Sequence of chain 1.A:
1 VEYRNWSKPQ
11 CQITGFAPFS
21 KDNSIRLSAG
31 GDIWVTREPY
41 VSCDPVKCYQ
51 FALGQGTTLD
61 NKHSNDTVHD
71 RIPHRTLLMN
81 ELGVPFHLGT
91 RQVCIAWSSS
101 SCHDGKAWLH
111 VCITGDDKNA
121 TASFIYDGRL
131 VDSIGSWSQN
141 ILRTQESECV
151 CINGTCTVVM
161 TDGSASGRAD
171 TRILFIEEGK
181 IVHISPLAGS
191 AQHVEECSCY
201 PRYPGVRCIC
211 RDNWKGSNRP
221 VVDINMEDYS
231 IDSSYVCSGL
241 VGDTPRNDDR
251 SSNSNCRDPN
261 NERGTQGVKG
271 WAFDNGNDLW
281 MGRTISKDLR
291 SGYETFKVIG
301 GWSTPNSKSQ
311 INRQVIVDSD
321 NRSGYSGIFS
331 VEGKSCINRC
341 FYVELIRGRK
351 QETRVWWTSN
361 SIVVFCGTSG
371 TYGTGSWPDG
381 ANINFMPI

The small molecule below binds the protein below.
Small molecule (SMILES): CC(=O)Nc1c(O)cc(C(=O)O)cc1[N+](=O)[O-]

Binding-site contacts:
Ligand atom O2' contacts residue ARG290 of chain 1.A at 3.7 Å.
Ligand atom C4' contacts residue ARG71 of chain 1.A at 3.7 Å.
Ligand atom C1 contacts residue ARG211 of chain 1.A at 4.1 Å.
Ligand atom ON1 contacts residue ARG211 of chain 1.A at 3.4 Å (salt-bridge).
Ligand atom C5 contacts residue GLU196 of chain 1.A at 4.2 Å.
Ligand atom C5 contacts residue ARG211 of chain 1.A at 3.7 Å.
Ligand atom O3 contacts residue GLU38 of chain 1.A at 3.4 Å.
Ligand atom O3 contacts residue GLU146 of chain 1.A at 3.7 Å.
Ligand atom C1 contacts residue ASP70 of chain 1.A at 3.6 Å.
Ligand atom O3 contacts residue ASP70 of chain 1.A at 3.6 Å.
Ligand atom O1' contacts residue ARG211 of chain 1.A at 3.4 Å (salt-bridge).
Ligand atom C' contacts residue ARG211 of chain 1.A at 4.0 Å.
Ligand atom C' contacts residue TYR325 of chain 1.A at 3.1 Å (hydrophobic).
Ligand atom O4' contacts residue ARG71 of chain 1.A at 2.6 Å (salt-bridge).
Ligand atom C5 contacts residue TYR325 of chain 1.A at 4.0 Å (hydrophobic).
Ligand atom C3 contacts residue GLU196 of chain 1.A at 4.0 Å.
Ligand atom C6 contacts residue TYR325 of chain 1.A at 3.5 Å (hydrophobic).
Ligand atom ON1 contacts residue ARG143 of chain 1.A at 4.0 Å.
Ligand atom C2 contacts residue ASP70 of chain 1.A at 2.9 Å.
Ligand atom C2 contacts residue TYR325 of chain 1.A at 2.9 Å (hydrophobic).
Ligand atom O2' contacts residue ARG37 of chain 1.A at 3.0 Å (salt-bridge).
Ligand atom C' contacts residue ASP70 of chain 1.A at 4.0 Å.
Ligand atom O1' contacts residue ARG290 of chain 1.A at 3.6 Å.
Ligand atom C2 contacts residue ARG37 of chain 1.A at 3.9 Å.
Ligand atom O2' contacts residue TYR325 of chain 1.A at 3.1 Å (h-bond).
Ligand atom CM4 contacts residue ASP70 of chain 1.A at 4.0 Å.
Ligand atom C4 contacts residue GLU196 of chain 1.A at 4.0 Å.
Ligand atom O2' contacts residue ASP70 of chain 1.A at 4.0 Å.
Ligand atom C3 contacts residue ASP70 of chain 1.A at 3.3 Å.
Ligand atom C1 contacts residue TYR325 of chain 1.A at 2.8 Å (hydrophobic).
Ligand atom C6 contacts residue ARG211 of chain 1.A at 3.5 Å.
Ligand atom C' contacts residue ARG37 of chain 1.A at 4.1 Å.
Ligand atom CM4 contacts residue ARG71 of chain 1.A at 4.1 Å.
Ligand atom C4 contacts residue TYR325 of chain 1.A at 4.1 Å (hydrophobic).
Ligand atom O1' contacts residue TYR325 of chain 1.A at 3.9 Å.
Ligand atom CM4 contacts residue TRP97 of chain 1.A at 3.4 Å (hydrophobic).
Ligand atom N5 contacts residue ARG211 of chain 1.A at 3.9 Å.
Ligand atom C2 contacts residue GLU38 of chain 1.A at 4.1 Å.
Ligand atom ON1 contacts residue GLU195 of chain 1.A at 3.0 Å (salt-bridge).
Ligand atom C3 contacts residue TYR325 of chain 1.A at 3.6 Å (hydrophobic).